Sequence of chain 1.F:
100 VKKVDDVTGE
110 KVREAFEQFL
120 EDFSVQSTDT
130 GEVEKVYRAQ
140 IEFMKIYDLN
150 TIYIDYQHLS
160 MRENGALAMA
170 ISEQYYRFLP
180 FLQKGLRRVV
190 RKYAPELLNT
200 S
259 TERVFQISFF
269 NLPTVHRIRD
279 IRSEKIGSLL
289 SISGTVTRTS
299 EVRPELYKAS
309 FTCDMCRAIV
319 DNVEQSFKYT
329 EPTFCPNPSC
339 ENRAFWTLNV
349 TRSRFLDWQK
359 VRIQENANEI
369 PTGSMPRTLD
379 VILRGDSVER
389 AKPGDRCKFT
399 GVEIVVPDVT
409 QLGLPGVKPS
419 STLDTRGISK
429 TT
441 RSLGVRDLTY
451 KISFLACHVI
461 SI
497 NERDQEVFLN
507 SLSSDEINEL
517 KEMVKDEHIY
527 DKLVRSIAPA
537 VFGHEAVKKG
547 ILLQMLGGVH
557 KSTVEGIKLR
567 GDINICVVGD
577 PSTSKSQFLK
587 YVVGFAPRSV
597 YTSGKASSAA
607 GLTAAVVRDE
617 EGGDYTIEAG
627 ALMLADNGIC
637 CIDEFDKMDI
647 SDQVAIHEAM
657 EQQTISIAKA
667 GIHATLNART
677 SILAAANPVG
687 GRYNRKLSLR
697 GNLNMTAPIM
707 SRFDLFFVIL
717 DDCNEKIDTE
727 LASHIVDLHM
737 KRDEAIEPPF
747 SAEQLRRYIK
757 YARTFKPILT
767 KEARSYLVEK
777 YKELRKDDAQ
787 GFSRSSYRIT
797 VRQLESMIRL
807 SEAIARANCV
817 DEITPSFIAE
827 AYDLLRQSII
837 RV

Sequence of chain 1.B:
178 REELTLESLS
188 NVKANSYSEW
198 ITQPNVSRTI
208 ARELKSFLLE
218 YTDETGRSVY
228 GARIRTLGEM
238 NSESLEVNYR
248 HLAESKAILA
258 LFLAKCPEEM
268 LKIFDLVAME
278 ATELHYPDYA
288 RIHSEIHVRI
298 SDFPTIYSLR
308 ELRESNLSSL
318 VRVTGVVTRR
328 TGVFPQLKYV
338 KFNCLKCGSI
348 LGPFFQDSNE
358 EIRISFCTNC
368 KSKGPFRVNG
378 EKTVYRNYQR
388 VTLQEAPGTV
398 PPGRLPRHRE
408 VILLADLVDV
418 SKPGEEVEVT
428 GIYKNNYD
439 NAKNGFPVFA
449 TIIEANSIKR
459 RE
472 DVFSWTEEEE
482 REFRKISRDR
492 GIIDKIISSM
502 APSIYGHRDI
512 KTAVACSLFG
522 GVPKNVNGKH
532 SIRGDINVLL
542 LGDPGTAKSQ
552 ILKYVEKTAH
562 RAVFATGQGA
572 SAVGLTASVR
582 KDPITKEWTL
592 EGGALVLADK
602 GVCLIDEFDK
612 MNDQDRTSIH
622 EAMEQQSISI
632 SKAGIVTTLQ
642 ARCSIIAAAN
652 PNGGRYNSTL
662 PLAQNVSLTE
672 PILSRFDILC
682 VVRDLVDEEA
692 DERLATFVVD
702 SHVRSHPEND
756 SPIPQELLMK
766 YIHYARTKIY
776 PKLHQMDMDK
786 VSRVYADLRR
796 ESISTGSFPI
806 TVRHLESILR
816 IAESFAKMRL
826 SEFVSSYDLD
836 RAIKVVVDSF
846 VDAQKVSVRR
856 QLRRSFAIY

Binding-site contacts:
Ligand atom S1G contacts residue SER298 of chain 1.F at 3.4 Å (h-bond).
Ligand atom C2 contacts residue ILE668 of chain 1.F at 3.8 Å (hydrophobic).
Ligand atom C1' contacts residue ILE623 of chain 1.F at 3.6 Å (hydrophobic).
Ligand atom O2B contacts residue THR622 of chain 1.F at 3.5 Å (h-bond).
Ligand atom C3' contacts residue GLU299 of chain 1.F at 3.8 Å.
Ligand atom C5 contacts residue HIS405 of chain 1.B at 3.8 Å.
Ligand atom O3G contacts residue LYS441 of chain 1.B at 3.7 Å.
Ligand atom O3' contacts residue PRO403 of chain 1.B at 3.8 Å.
Ligand atom C5 contacts residue ILE668 of chain 1.F at 3.8 Å (hydrophobic).
Ligand atom O2A contacts residue ARG301 of chain 1.F at 2.8 Å (salt-bridge).
Ligand atom O5' contacts residue GLU299 of chain 1.F at 3.5 Å.
Ligand atom N6 contacts residue ILE668 of chain 1.F at 3.6 Å.
Ligand atom C6 contacts residue ARG326 of chain 1.B at 3.8 Å.
Ligand atom PG contacts residue LYS441 of chain 1.B at 3.8 Å.
Ligand atom N3 contacts residue HIS405 of chain 1.B at 3.7 Å.
Ligand atom C4 contacts residue HIS405 of chain 1.B at 3.8 Å.
Ligand atom S1G contacts residue ARG301 of chain 1.F at 3.1 Å (salt-bridge).
Ligand atom S1G contacts residue ASN442 of chain 1.B at 3.8 Å.
Ligand atom C2' contacts residue PRO403 of chain 1.B at 3.9 Å (hydrophobic).
Ligand atom O3G contacts residue LYS358 of chain 1.F at 3.4 Å.
Ligand atom C6 contacts residue ILE668 of chain 1.F at 3.6 Å (hydrophobic).
Ligand atom O3A contacts residue SER298 of chain 1.F at 3.6 Å.
Ligand atom C5' contacts residue THR297 of chain 1.F at 3.6 Å.
Ligand atom O3' contacts residue ARG404 of chain 1.B at 2.8 Å (salt-bridge).
Ligand atom O3A contacts residue ARG301 of chain 1.F at 3.8 Å.
Ligand atom N6 contacts residue ARG326 of chain 1.B at 3.5 Å (salt-bridge).
Ligand atom O3' contacts residue GLU299 of chain 1.F at 3.5 Å.
Ligand atom N7 contacts residue TYR621 of chain 1.F at 3.7 Å.
Ligand atom O2' contacts residue PRO403 of chain 1.B at 2.8 Å (h-bond).
Ligand atom N3 contacts residue ILE668 of chain 1.F at 3.9 Å.
Ligand atom PA contacts residue ARG301 of chain 1.F at 3.8 Å.
Ligand atom O1B contacts residue THR622 of chain 1.F at 3.5 Å (h-bond).
Ligand atom O4' contacts residue ILE623 of chain 1.F at 3.8 Å.
Ligand atom O2A contacts residue GLU299 of chain 1.F at 3.4 Å.
Ligand atom S1G contacts residue TRP356 of chain 1.F at 3.6 Å.
Ligand atom N7 contacts residue ILE668 of chain 1.F at 3.8 Å.
Ligand atom O3G contacts residue ASN442 of chain 1.B at 3.7 Å.
Ligand atom O2G contacts residue LYS441 of chain 1.B at 3.0 Å (salt-bridge).
Ligand atom O4' contacts residue THR622 of chain 1.F at 3.9 Å.
Ligand atom N1 contacts residue ARG326 of chain 1.B at 3.1 Å (salt-bridge).

The protein below binds the small molecule below.
Small molecule (SMILES): Nc1ncnc2c1ncn2[C@@H]1O[C@H](COP(=O)(O)OP(=O)(O)OP(O)(O)=S)[C@@H](O)[C@H]1O